Sequence of chain 1.A:
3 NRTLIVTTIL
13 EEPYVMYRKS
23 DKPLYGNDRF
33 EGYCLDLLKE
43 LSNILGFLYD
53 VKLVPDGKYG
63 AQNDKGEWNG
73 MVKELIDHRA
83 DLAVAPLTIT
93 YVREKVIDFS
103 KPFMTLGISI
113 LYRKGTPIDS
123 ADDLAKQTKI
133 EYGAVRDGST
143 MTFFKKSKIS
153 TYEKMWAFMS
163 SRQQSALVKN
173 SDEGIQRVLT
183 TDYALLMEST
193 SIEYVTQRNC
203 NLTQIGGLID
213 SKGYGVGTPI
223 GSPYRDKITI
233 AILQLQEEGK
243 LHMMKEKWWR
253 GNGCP

This small molecule binds to this protein.
Small molecule (SMILES): O=C(O)C1=NO[C@H]2CN[C@H](C(=O)O)[C@@H]12

Binding-site contacts:
Ligand atom O5 contacts residue GLY140 of chain 1.A at 4.1 Å.
Ligand atom O4 contacts residue PRO88 of chain 1.A at 3.9 Å.
Ligand atom N1 contacts residue PRO88 of chain 1.A at 2.9 Å (h-bond).
Ligand atom N2 contacts residue SER173 of chain 1.A at 4.3 Å.
Ligand atom O1 contacts residue TYR61 of chain 1.A at 3.9 Å.
Ligand atom O4 contacts residue ARG95 of chain 1.A at 2.6 Å (salt-bridge).
Ligand atom O2 contacts residue THR142 of chain 1.A at 2.7 Å (h-bond).
Ligand atom N2 contacts residue GLU190 of chain 1.A at 4.2 Å.
Ligand atom O3 contacts residue THR142 of chain 1.A at 2.6 Å (h-bond).
Ligand atom O4 contacts residue LEU89 of chain 1.A at 4.1 Å.
Ligand atom O5 contacts residue SER141 of chain 1.A at 3.3 Å (h-bond).
Ligand atom O4 contacts residue THR90 of chain 1.A at 3.2 Å (h-bond).
Ligand atom O2 contacts residue GLU190 of chain 1.A at 3.9 Å.
Ligand atom C6 contacts residue SER141 of chain 1.A at 4.0 Å.
Ligand atom C5 contacts residue PRO88 of chain 1.A at 4.2 Å (hydrophobic).
Ligand atom C7 contacts residue THR90 of chain 1.A at 3.9 Å.
Ligand atom O5 contacts residue ARG95 of chain 1.A at 3.1 Å (salt-bridge).
Ligand atom C5 contacts residue TYR61 of chain 1.A at 3.6 Å (hydrophobic).
Ligand atom C7 contacts residue SER141 of chain 1.A at 3.5 Å.
Ligand atom N1 contacts residue GLU190 of chain 1.A at 3.2 Å (salt-bridge).
Ligand atom C1 contacts residue PRO88 of chain 1.A at 3.1 Å (hydrophobic).
Ligand atom O4 contacts residue TYR61 of chain 1.A at 4.2 Å.
Ligand atom O2 contacts residue GLY140 of chain 1.A at 3.9 Å.
Ligand atom O5 contacts residue TYR61 of chain 1.A at 4.2 Å.
Ligand atom C1 contacts residue GLU190 of chain 1.A at 3.3 Å.
Ligand atom C2 contacts residue PRO88 of chain 1.A at 4.2 Å (hydrophobic).
Ligand atom C7 contacts residue ARG95 of chain 1.A at 3.4 Å.
Ligand atom C2 contacts residue GLU190 of chain 1.A at 3.4 Å.
Ligand atom C2 contacts residue THR90 of chain 1.A at 3.5 Å.
Ligand atom O2 contacts residue SER141 of chain 1.A at 3.2 Å (h-bond).
Ligand atom C4 contacts residue SER141 of chain 1.A at 4.3 Å.
Ligand atom N1 contacts residue TYR216 of chain 1.A at 4.1 Å.
Ligand atom C6 contacts residue THR142 of chain 1.A at 3.0 Å.
Ligand atom C3 contacts residue GLU190 of chain 1.A at 3.9 Å.
Ligand atom C2 contacts residue SER141 of chain 1.A at 3.3 Å.
Ligand atom N1 contacts residue THR90 of chain 1.A at 3.1 Å (h-bond).
Ligand atom O4 contacts residue SER141 of chain 1.A at 4.1 Å.
Ligand atom C6 contacts residue GLU190 of chain 1.A at 3.7 Å.
Ligand atom O3 contacts residue GLU190 of chain 1.A at 3.4 Å.
Ligand atom C1 contacts residue TYR61 of chain 1.A at 4.1 Å (hydrophobic).